Binding-site contacts:
Ligand atom C23 contacts residue GLU219 of chain 1.A at 3.6 Å.
Ligand atom C22 contacts residue PRO193 of chain 1.A at 3.8 Å (hydrophobic).
Ligand atom O32 contacts residue PHE149 of chain 1.A at 4.1 Å.
Ligand atom C11 contacts residue TYR158 of chain 1.A at 2.7 Å (hydrophobic).
Ligand atom C7 contacts residue ILE202 of chain 1.A at 3.8 Å (hydrophobic).
Ligand atom C5 contacts residue MET103 of chain 1.A at 3.9 Å (hydrophobic).
Ligand atom C24 contacts residue LEU218 of chain 1.A at 3.4 Å (hydrophobic).
Ligand atom C27 contacts residue GLY96 of chain 1.A at 3.2 Å.
Ligand atom C10 contacts residue PHE149 of chain 1.A at 3.8 Å (hydrophobic).
Ligand atom C24 contacts residue GLU219 of chain 1.A at 3.8 Å.
Ligand atom C31 contacts residue TYR158 of chain 1.A at 3.4 Å (hydrophobic).
Ligand atom C31 contacts residue NAD1 of chain 1.C at 3.5 Å.
Ligand atom C37 contacts residue VAL203 of chain 1.A at 3.9 Å (hydrophobic).
Ligand atom C3 contacts residue NAD1 of chain 1.C at 3.2 Å.
Ligand atom C6 contacts residue MET103 of chain 1.A at 4.0 Å (hydrophobic).
Ligand atom C10 contacts residue TYR158 of chain 1.A at 3.2 Å (hydrophobic).
Ligand atom C5 contacts residue ILE202 of chain 1.A at 4.0 Å (hydrophobic).
Ligand atom C11 contacts residue PHE149 of chain 1.A at 3.7 Å (hydrophobic).
Ligand atom C1 contacts residue NAD1 of chain 1.C at 4.2 Å.
Ligand atom C8 contacts residue ILE202 of chain 1.A at 4.0 Å (hydrophobic).
Ligand atom C23 contacts residue PRO193 of chain 1.A at 3.5 Å (hydrophobic).
Ligand atom C6 contacts residue ILE202 of chain 1.A at 4.1 Å (hydrophobic).
Ligand atom C5 contacts residue MET161 of chain 1.A at 4.0 Å (hydrophobic).
Ligand atom O32 contacts residue NAD1 of chain 1.C at 3.0 Å (h-bond).
Ligand atom C25 contacts residue MET155 of chain 1.A at 4.1 Å (hydrophobic).
Ligand atom C7 contacts residue MET199 of chain 1.A at 4.1 Å (hydrophobic).
Ligand atom O32 contacts residue TYR158 of chain 1.A at 3.0 Å (h-bond).
Ligand atom C24 contacts residue PRO193 of chain 1.A at 4.1 Å (hydrophobic).
Ligand atom C24 contacts residue TRP222 of chain 1.A at 3.5 Å (hydrophobic).
Ligand atom C9 contacts residue MET199 of chain 1.A at 4.0 Å (hydrophobic).
Ligand atom C27 contacts residue NAD1 of chain 1.C at 3.9 Å.
Ligand atom C8 contacts residue MET199 of chain 1.A at 3.6 Å (hydrophobic).
Ligand atom C1 contacts residue GLY96 of chain 1.A at 3.9 Å.
Ligand atom C27 contacts residue ALA198 of chain 1.A at 4.0 Å (hydrophobic).
Ligand atom C5 contacts residue NAD1 of chain 1.C at 4.2 Å.
Ligand atom C4 contacts residue NAD1 of chain 1.C at 3.5 Å.
Ligand atom C2 contacts residue NAD1 of chain 1.C at 3.4 Å.
Ligand atom C25 contacts residue TRP222 of chain 1.A at 4.2 Å (hydrophobic).
Ligand atom C25 contacts residue LEU218 of chain 1.A at 3.3 Å (hydrophobic).
Ligand atom N12 contacts residue TYR158 of chain 1.A at 3.0 Å.

Sequence of chain 1.A:
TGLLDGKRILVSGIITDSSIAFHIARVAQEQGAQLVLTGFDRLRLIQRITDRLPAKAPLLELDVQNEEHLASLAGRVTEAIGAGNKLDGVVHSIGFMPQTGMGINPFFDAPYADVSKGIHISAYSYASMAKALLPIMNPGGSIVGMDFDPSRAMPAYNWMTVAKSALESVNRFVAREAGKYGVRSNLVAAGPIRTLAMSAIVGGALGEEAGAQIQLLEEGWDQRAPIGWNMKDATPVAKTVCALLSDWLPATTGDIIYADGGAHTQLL

The small molecule below binds the protein below.
Small molecule (SMILES): Cc1ccc(C(=O)N2CCC(Cc3ccccc3)CC2)cc1